A small-molecule ligand and the protein it binds are described below.
Small molecule (SMILES): CC(=O)N[C@@H]1[C@@H](O)[C@H](O)[C@@H](CO)O[C@H]1O

Binding-site contacts:
Ligand atom C2 contacts residue ASN146 of chain 1.D at 2.5 Å.
Ligand atom O4 contacts residue ARG246 of chain 1.D at 3.2 Å (salt-bridge).
Ligand atom O5 contacts residue ASN310 of chain 1.D at 4.1 Å.
Ligand atom O7 contacts residue VAL138 of chain 1.D at 4.3 Å.
Ligand atom C8 contacts residue PHE243 of chain 1.D at 4.2 Å (hydrophobic).
Ligand atom C7 contacts residue SER311 of chain 1.D at 3.7 Å.
Ligand atom C3 contacts residue CYS309 of chain 1.D at 4.3 Å (hydrophobic).
Ligand atom O3 contacts residue ASN310 of chain 1.D at 4.3 Å.
Ligand atom C1 contacts residue ASN146 of chain 1.D at 1.4 Å.
Ligand atom C4 contacts residue ASP95 of chain 1.D at 4.0 Å.
Ligand atom C7 contacts residue ASN146 of chain 1.D at 3.7 Å.
Ligand atom O4 contacts residue ASN310 of chain 1.D at 4.0 Å.
Ligand atom C8 contacts residue ASN244 of chain 1.D at 3.9 Å.
Ligand atom O5 contacts residue ASN146 of chain 1.D at 2.3 Å (h-bond).
Ligand atom C2 contacts residue ASN310 of chain 1.D at 4.3 Å.
Ligand atom C1 contacts residue ASN310 of chain 1.D at 4.0 Å.
Ligand atom C8 contacts residue SER311 of chain 1.D at 3.7 Å.
Ligand atom C4 contacts residue ARG246 of chain 1.D at 4.1 Å.
Ligand atom O6 contacts residue LYS136 of chain 1.D at 3.4 Å (salt-bridge).
Ligand atom C5 contacts residue ASN310 of chain 1.D at 3.5 Å.
Ligand atom N2 contacts residue ASN146 of chain 1.D at 3.1 Å (h-bond).
Ligand atom O3 contacts residue CYS309 of chain 1.D at 3.2 Å (h-bond).
Ligand atom N2 contacts residue SER311 of chain 1.D at 2.8 Å (h-bond).
Ligand atom C4 contacts residue ASN310 of chain 1.D at 3.9 Å.
Ligand atom C8 contacts residue LEU145 of chain 1.D at 3.7 Å (hydrophobic).
Ligand atom C8 contacts residue VAL138 of chain 1.D at 4.3 Å (hydrophobic).
Ligand atom C1 contacts residue SER311 of chain 1.D at 3.9 Å.
Ligand atom C3 contacts residue ASN310 of chain 1.D at 3.6 Å.
Ligand atom O7 contacts residue PRO96 of chain 1.D at 3.8 Å.
Ligand atom C4 contacts residue ASN146 of chain 1.D at 4.2 Å.
Ligand atom O7 contacts residue ASN146 of chain 1.D at 3.8 Å.
Ligand atom C6 contacts residue LYS136 of chain 1.D at 4.2 Å.
Ligand atom C3 contacts residue SER311 of chain 1.D at 3.9 Å.
Ligand atom O3 contacts residue ASP95 of chain 1.D at 4.2 Å.
Ligand atom C5 contacts residue ASN146 of chain 1.D at 3.6 Å.
Ligand atom C3 contacts residue ASN146 of chain 1.D at 3.8 Å.
Ligand atom C2 contacts residue SER311 of chain 1.D at 3.7 Å.
Ligand atom O6 contacts residue ASP95 of chain 1.D at 4.4 Å.
Ligand atom O3 contacts residue ARG246 of chain 1.D at 3.8 Å.
Ligand atom O5 contacts residue LYS136 of chain 1.D at 3.5 Å (salt-bridge).

Sequence of chain 1.D:
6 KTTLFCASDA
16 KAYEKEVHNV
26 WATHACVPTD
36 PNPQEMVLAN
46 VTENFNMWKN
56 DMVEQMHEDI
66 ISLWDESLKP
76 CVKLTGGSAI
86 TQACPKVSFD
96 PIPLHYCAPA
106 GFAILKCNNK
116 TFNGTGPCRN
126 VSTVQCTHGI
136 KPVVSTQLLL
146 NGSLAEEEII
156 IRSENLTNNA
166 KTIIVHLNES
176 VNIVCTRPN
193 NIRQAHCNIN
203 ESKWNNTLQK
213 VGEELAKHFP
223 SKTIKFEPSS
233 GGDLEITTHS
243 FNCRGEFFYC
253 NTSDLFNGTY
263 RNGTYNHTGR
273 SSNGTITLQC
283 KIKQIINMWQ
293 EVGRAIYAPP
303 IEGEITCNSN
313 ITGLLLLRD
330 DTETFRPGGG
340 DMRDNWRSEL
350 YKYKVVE